Binding-site contacts:
Ligand atom O contacts residue GLY48 of chain 1.Y at 4.0 Å.
Ligand atom CB contacts residue THR21 of chain 1.Y at 3.6 Å.
Ligand atom N contacts residue GLY47 of chain 1.Y at 2.9 Å (h-bond).
Ligand atom C contacts residue THR1 of chain 1.Y at 1.4 Å.
Ligand atom C3 contacts residue MET45 of chain 1.Y at 3.6 Å (hydrophobic).
Ligand atom CA contacts residue THR21 of chain 1.Y at 3.6 Å.
Ligand atom CA contacts residue GLY47 of chain 1.Y at 3.9 Å.
Ligand atom CB contacts residue GLY47 of chain 1.Y at 4.0 Å.
Ligand atom CB contacts residue ASP126 of chain 1.AA at 4.1 Å.
Ligand atom C contacts residue THR21 of chain 1.Y at 3.9 Å.
Ligand atom N contacts residue THR21 of chain 1.Y at 2.9 Å (h-bond).
Ligand atom N contacts residue ASP126 of chain 1.AA at 3.0 Å (salt-bridge).
Ligand atom CA contacts residue THR1 of chain 1.Y at 2.4 Å.
Ligand atom C contacts residue LYS33 of chain 1.Y at 4.0 Å.
Ligand atom N contacts residue THR1 of chain 1.Y at 3.7 Å.
Ligand atom C1 contacts residue VAL128 of chain 1.AA at 3.5 Å (hydrophobic).
Ligand atom O2 contacts residue ASP126 of chain 1.AA at 3.5 Å (salt-bridge).
Ligand atom CB contacts residue ALA49 of chain 1.Y at 4.0 Å (hydrophobic).
Ligand atom O contacts residue THR1 of chain 1.Y at 2.4 Å (h-bond).
Ligand atom O contacts residue GLY47 of chain 1.Y at 3.5 Å (h-bond).
Ligand atom O contacts residue ALA20 of chain 1.Y at 3.2 Å.
Ligand atom O contacts residue THR21 of chain 1.Y at 3.0 Å (h-bond).
Ligand atom C3 contacts residue GLY47 of chain 1.Y at 3.8 Å.
Ligand atom C3 contacts residue PRO127 of chain 1.AA at 4.2 Å (hydrophobic).
Ligand atom CB contacts residue ALA20 of chain 1.Y at 4.4 Å (hydrophobic).
Ligand atom O contacts residue GLY47 of chain 1.Y at 4.1 Å.
Ligand atom CA contacts residue ARG19 of chain 1.Y at 4.2 Å.
Ligand atom C contacts residue ALA20 of chain 1.Y at 4.3 Å (hydrophobic).
Ligand atom C contacts residue ALA49 of chain 1.Y at 4.0 Å (hydrophobic).
Ligand atom C contacts residue GLY47 of chain 1.Y at 3.7 Å.
Ligand atom C3 contacts residue LYS33 of chain 1.Y at 3.8 Å.
Ligand atom C3 contacts residue ALA46 of chain 1.Y at 3.8 Å (hydrophobic).
Ligand atom C3 contacts residue THR1 of chain 1.Y at 2.9 Å.
Ligand atom C contacts residue ASP126 of chain 1.AA at 3.7 Å.
Ligand atom CA contacts residue LYS33 of chain 1.Y at 4.0 Å.
Ligand atom O contacts residue ARG19 of chain 1.Y at 4.2 Å.
Ligand atom CA contacts residue ASP126 of chain 1.AA at 4.1 Å.
Ligand atom CA contacts residue GLY47 of chain 1.Y at 3.5 Å.
Ligand atom O contacts residue ALA49 of chain 1.Y at 3.1 Å (h-bond).
Ligand atom O contacts residue ALA46 of chain 1.Y at 4.2 Å.

Sequence of chain 1.Y:
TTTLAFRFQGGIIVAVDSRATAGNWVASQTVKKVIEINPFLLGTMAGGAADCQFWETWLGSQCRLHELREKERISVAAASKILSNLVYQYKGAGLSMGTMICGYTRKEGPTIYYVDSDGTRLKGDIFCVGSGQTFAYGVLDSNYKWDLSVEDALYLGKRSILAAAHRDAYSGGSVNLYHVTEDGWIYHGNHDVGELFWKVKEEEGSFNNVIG

This small molecule binds to this protein.
Small molecule (SMILES): C[C@H](NC(=O)OC(C)(C)C)C(=O)N[C@@H](C)C(=O)N[C@@H](C)CO

Sequence of chain 1.AA:
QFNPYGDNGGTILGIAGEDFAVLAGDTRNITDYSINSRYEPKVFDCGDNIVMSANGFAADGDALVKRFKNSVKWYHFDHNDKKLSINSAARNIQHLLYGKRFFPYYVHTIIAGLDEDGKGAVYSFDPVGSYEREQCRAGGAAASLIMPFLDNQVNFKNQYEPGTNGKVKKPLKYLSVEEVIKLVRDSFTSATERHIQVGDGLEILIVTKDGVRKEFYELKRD